Binding-site contacts:
Ligand atom O6 contacts residue ALA153 of chain 1.A at 3.3 Å (h-bond).
Ligand atom C2 contacts residue PRO149 of chain 1.A at 4.0 Å (hydrophobic).
Ligand atom C1 contacts residue ASN145 of chain 1.A at 1.4 Å.
Ligand atom C2 contacts residue LEU152 of chain 1.A at 4.1 Å (hydrophobic).
Ligand atom O7 contacts residue PRO149 of chain 1.A at 3.7 Å.
Ligand atom N2 contacts residue PRO149 of chain 1.A at 3.2 Å (h-bond).
Ligand atom O4 contacts residue PRO154 of chain 1.A at 2.6 Å (h-bond).
Ligand atom C8 contacts residue PRO149 of chain 1.A at 3.1 Å (hydrophobic).
Ligand atom C3 contacts residue PRO154 of chain 1.A at 4.3 Å (hydrophobic).
Ligand atom C7 contacts residue PRO149 of chain 1.A at 3.1 Å (hydrophobic).
Ligand atom C2 contacts residue ASN145 of chain 1.A at 2.7 Å.
Ligand atom C6 contacts residue ALA153 of chain 1.A at 4.2 Å (hydrophobic).
Ligand atom O5 contacts residue ALA153 of chain 1.A at 4.4 Å.
Ligand atom O6 contacts residue PRO154 of chain 1.A at 3.2 Å (h-bond).
Ligand atom C4 contacts residue PRO154 of chain 1.A at 3.1 Å (hydrophobic).
Ligand atom O4 contacts residue ALA153 of chain 1.A at 4.3 Å.
Ligand atom O3 contacts residue PRO154 of chain 1.A at 3.8 Å.
Ligand atom C4 contacts residue ALA153 of chain 1.A at 3.6 Å (hydrophobic).
Ligand atom C5 contacts residue PRO154 of chain 1.A at 3.7 Å (hydrophobic).
Ligand atom O6 contacts residue GLY156 of chain 1.A at 4.1 Å.
Ligand atom C7 contacts residue ASN145 of chain 1.A at 3.4 Å.
Ligand atom C6 contacts residue PRO154 of chain 1.A at 3.1 Å (hydrophobic).
Ligand atom O5 contacts residue ASN145 of chain 1.A at 2.2 Å (h-bond).
Ligand atom C5 contacts residue ASN145 of chain 1.A at 3.5 Å.
Ligand atom O7 contacts residue ASN145 of chain 1.A at 2.8 Å (h-bond).
Ligand atom N2 contacts residue ASN145 of chain 1.A at 3.4 Å (h-bond).
Ligand atom O3 contacts residue LEU152 of chain 1.A at 4.4 Å.
Ligand atom C4 contacts residue ASN145 of chain 1.A at 4.2 Å.
Ligand atom C5 contacts residue ALA153 of chain 1.A at 4.3 Å (hydrophobic).
Ligand atom C6 contacts residue ASN145 of chain 1.A at 4.4 Å.
Ligand atom C3 contacts residue ASN145 of chain 1.A at 3.9 Å.
Ligand atom O6 contacts residue PRO157 of chain 1.A at 4.4 Å.

Sequence of chain 1.A:
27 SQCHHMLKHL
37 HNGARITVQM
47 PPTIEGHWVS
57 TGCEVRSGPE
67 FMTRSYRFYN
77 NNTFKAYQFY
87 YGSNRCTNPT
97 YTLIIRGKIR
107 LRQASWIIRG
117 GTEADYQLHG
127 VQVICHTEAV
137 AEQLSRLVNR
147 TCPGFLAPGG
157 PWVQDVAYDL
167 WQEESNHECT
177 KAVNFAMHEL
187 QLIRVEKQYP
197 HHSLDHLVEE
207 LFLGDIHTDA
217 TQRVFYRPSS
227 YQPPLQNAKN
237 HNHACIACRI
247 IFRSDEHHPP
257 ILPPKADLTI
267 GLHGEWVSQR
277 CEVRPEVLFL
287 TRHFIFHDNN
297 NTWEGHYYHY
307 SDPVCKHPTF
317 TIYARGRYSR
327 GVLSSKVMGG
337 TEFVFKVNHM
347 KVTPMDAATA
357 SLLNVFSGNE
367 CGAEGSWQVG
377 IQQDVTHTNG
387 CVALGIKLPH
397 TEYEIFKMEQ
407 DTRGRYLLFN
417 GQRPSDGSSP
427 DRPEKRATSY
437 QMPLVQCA

A protein and the small-molecule ligand that binds it are described below.
Small molecule (SMILES): CC(=O)N[C@@H]1[C@@H](O)[C@H](O)[C@@H](CO)O[C@H]1O